Binding-site contacts:
Ligand atom OP2 contacts residue LYS68 of chain 1.A at 3.1 Å.
Ligand atom O4' contacts residue ALA38 of chain 1.A at 3.5 Å.
Ligand atom OP2 contacts residue VAL65 of chain 1.A at 3.9 Å.
Ligand atom P contacts residue GLY64 of chain 1.A at 3.8 Å.
Ligand atom P contacts residue LYS68 of chain 1.A at 3.5 Å.
Ligand atom C5' contacts residue GLY66 of chain 1.A at 3.7 Å.
Ligand atom O6 contacts residue HIS34 of chain 1.A at 3.7 Å.
Ligand atom P contacts residue GLY66 of chain 1.A at 3.8 Å.
Ligand atom OP1 contacts residue NA1 of chain 1.I at 2.9 Å (h-bond).
Ligand atom C4' contacts residue GLY64 of chain 1.A at 3.2 Å.
Ligand atom C5' contacts residue TYR39 of chain 1.A at 3.3 Å (hydrophobic).
Ligand atom OP2 contacts residue LYS35 of chain 1.A at 3.6 Å.
Ligand atom O3' contacts residue GLY64 of chain 1.A at 3.4 Å.
Ligand atom OP1 contacts residue GLY64 of chain 1.A at 2.8 Å (h-bond).
Ligand atom OP1 contacts residue LYS68 of chain 1.A at 3.5 Å (salt-bridge).
Ligand atom P contacts residue ILE69 of chain 1.A at 3.9 Å.
Ligand atom P contacts residue LYS35 of chain 1.A at 3.6 Å.
Ligand atom OP1 contacts residue VAL65 of chain 1.A at 3.7 Å.
Ligand atom O3' contacts residue VAL65 of chain 1.A at 3.8 Å.
Ligand atom P contacts residue LYS68 of chain 1.A at 3.8 Å.
Ligand atom C1' contacts residue ALA38 of chain 1.A at 3.9 Å (hydrophobic).
Ligand atom O5' contacts residue GLY66 of chain 1.A at 3.6 Å.
Ligand atom OP2 contacts residue GLY66 of chain 1.A at 3.9 Å.
Ligand atom P contacts residue NA1 of chain 1.I at 3.8 Å.
Ligand atom C5' contacts residue GLY64 of chain 1.A at 3.3 Å.
Ligand atom OP3 contacts residue LYS35 of chain 1.A at 2.7 Å (salt-bridge).
Ligand atom O3' contacts residue LYS68 of chain 1.A at 3.9 Å.
Ligand atom OP1 contacts residue LYS68 of chain 1.A at 2.6 Å (salt-bridge).
Ligand atom O3' contacts residue ILE69 of chain 1.A at 3.5 Å.
Ligand atom C3' contacts residue LYS68 of chain 1.A at 3.8 Å.
Ligand atom OP1 contacts residue ILE69 of chain 1.A at 2.9 Å (h-bond).
Ligand atom C3' contacts residue GLY66 of chain 1.A at 3.8 Å.
Ligand atom OP2 contacts residue NA1 of chain 1.I at 3.9 Å.
Ligand atom OP1 contacts residue THR67 of chain 1.A at 3.6 Å.
Ligand atom OP1 contacts residue LEU62 of chain 1.A at 3.9 Å.
Ligand atom O5' contacts residue LYS35 of chain 1.A at 3.6 Å.
Ligand atom N3 contacts residue ALA38 of chain 1.A at 3.6 Å.
Ligand atom OP1 contacts residue GLY66 of chain 1.A at 2.9 Å (h-bond).
Ligand atom OP2 contacts residue LYS68 of chain 1.A at 3.4 Å (salt-bridge).
Ligand atom OP1 contacts residue PRO63 of chain 1.A at 3.6 Å.

The small molecule below binds the protein below.
Small molecule (SMILES): Cc1cn([C@H]2C[C@H](O[P](=O)(O)OC[C@H]3O[C@@H](n4ccc(N)nc4=O)C[C@@H]3O[P](=O)(O)OC[C@H]3O[C@@H](n4cnc5c(=O)nc(N)[nH]c54)C[C@@H]3O[P](=O)(O)OC[C@H]3O[C@@H](n4cnc5c(=O)nc(N)[nH]c54)C[C@@H]3O)[C@@H](CO[P](=O)(O)O[C@H]3C[C@H](n4cnc5c(=O)nc(N)[nH]c54)O[C@@H]3COP(=O)(O)O)O2)c(=O)[nH]c1=O

Sequence of chain 1.A:
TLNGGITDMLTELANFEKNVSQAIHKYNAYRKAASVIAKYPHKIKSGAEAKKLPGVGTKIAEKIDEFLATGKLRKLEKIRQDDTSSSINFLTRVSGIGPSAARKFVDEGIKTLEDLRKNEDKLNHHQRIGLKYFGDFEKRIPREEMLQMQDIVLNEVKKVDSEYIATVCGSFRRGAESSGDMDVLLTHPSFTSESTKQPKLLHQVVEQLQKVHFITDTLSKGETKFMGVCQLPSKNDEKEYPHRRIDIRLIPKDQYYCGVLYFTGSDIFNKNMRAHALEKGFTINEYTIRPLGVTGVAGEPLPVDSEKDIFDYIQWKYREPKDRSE